Binding-site contacts:
Ligand atom N2 contacts residue ASN471 of chain 1.D at 2.9 Å (h-bond).
Ligand atom C4 contacts residue ASN471 of chain 1.D at 4.2 Å.
Ligand atom C1 contacts residue ASN471 of chain 1.D at 1.4 Å.
Ligand atom O5 contacts residue ASN471 of chain 1.D at 2.4 Å (h-bond).
Ligand atom C7 contacts residue ASN471 of chain 1.D at 3.6 Å.
Ligand atom O7 contacts residue ASN471 of chain 1.D at 3.9 Å.
Ligand atom C2 contacts residue ASN471 of chain 1.D at 2.5 Å.
Ligand atom C5 contacts residue ASN471 of chain 1.D at 3.7 Å.
Ligand atom C3 contacts residue ASN471 of chain 1.D at 3.8 Å.

Sequence of chain 1.D:
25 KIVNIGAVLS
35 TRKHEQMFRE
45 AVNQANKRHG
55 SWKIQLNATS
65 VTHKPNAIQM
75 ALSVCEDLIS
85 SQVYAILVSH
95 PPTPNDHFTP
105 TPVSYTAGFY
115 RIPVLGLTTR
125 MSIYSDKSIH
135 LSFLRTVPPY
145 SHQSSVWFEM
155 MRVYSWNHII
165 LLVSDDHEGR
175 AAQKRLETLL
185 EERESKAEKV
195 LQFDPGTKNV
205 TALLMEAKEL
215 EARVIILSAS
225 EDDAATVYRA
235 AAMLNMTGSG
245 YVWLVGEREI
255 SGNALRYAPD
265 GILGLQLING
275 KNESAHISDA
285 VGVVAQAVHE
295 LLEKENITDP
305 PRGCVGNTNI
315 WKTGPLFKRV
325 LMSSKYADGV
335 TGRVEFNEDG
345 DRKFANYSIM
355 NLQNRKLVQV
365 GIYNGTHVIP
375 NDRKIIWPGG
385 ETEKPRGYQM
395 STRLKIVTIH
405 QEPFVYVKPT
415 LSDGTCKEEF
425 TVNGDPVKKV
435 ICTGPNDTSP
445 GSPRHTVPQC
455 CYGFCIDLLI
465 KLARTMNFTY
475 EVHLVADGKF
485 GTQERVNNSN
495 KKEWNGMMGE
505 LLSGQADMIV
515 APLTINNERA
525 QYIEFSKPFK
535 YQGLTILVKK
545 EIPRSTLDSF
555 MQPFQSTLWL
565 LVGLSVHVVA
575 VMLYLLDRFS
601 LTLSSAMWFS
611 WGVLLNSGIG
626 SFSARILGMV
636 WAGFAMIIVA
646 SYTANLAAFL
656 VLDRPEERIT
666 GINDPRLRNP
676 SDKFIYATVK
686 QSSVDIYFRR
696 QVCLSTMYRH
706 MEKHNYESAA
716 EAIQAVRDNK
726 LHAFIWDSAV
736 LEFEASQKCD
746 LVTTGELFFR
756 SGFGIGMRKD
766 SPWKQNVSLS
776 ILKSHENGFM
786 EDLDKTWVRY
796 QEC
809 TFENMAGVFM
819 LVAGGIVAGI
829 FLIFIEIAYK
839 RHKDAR

A protein and the small-molecule ligand that binds it are described below.
Small molecule (SMILES): CC(=O)N[C@@H]1[C@@H](O)[C@H](O)[C@@H](CO)O[C@H]1O